This small molecule binds to this protein.
Small molecule (SMILES): c1ccc(Cn2cnc3ncccc32)cc1

Sequence of chain 12.A:
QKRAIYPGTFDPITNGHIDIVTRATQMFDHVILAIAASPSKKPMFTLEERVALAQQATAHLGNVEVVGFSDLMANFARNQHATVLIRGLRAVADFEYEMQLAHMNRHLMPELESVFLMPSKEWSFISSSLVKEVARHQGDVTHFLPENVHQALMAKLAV

Binding-site contacts:
Ligand atom C7 contacts residue HIS138 of chain 12.A at 3.7 Å.
Ligand atom C2 contacts residue SER39 of chain 6.A at 4.0 Å.
Ligand atom C5 contacts residue MET74 of chain 6.A at 3.6 Å (hydrophobic).
Ligand atom C11 contacts residue TYR98 of chain 6.A at 4.1 Å (hydrophobic).
Ligand atom N contacts residue GLU134 of chain 12.A at 3.8 Å.
Ligand atom C contacts residue HIS138 of chain 12.A at 4.1 Å.
Ligand atom C4 contacts residue MET74 of chain 6.A at 3.7 Å (hydrophobic).
Ligand atom C11 contacts residue LEU102 of chain 6.A at 4.1 Å (hydrophobic).
Ligand atom C4 contacts residue SO41 of chain 6.E at 3.5 Å.
Ligand atom C10 contacts residue LEU102 of chain 6.A at 3.5 Å (hydrophobic).
Ligand atom C5 contacts residue TYR98 of chain 6.A at 3.8 Å (hydrophobic).
Ligand atom C8 contacts residue MET74 of chain 6.A at 3.9 Å (hydrophobic).
Ligand atom C10 contacts residue GLU134 of chain 12.A at 4.0 Å.
Ligand atom C8 contacts residue LEU73 of chain 6.A at 4.1 Å (hydrophobic).
Ligand atom C contacts residue SO41 of chain 6.G at 3.7 Å.
Ligand atom C6 contacts residue TYR98 of chain 6.A at 3.7 Å (hydrophobic).
Ligand atom C5 contacts residue SO41 of chain 6.E at 3.9 Å.
Ligand atom N contacts residue MET74 of chain 6.A at 4.0 Å.
Ligand atom C2 contacts residue ALA37 of chain 6.A at 3.4 Å (hydrophobic).
Ligand atom N1 contacts residue LEU73 of chain 6.A at 3.6 Å.
Ligand atom C11 contacts residue GLU134 of chain 12.A at 3.5 Å.
Ligand atom C2 contacts residue MET74 of chain 6.A at 3.9 Å (hydrophobic).
Ligand atom C6 contacts residue MET74 of chain 6.A at 3.7 Å (hydrophobic).
Ligand atom C12 contacts residue MET74 of chain 6.A at 3.9 Å (hydrophobic).
Ligand atom C9 contacts residue VAL135 of chain 12.A at 3.8 Å (hydrophobic).
Ligand atom C10 contacts residue LEU131 of chain 12.A at 4.1 Å (hydrophobic).
Ligand atom N contacts residue HIS138 of chain 12.A at 3.9 Å.
Ligand atom C contacts residue GLU134 of chain 12.A at 3.4 Å.
Ligand atom C12 contacts residue GLU134 of chain 12.A at 4.1 Å.
Ligand atom N1 contacts residue ASP72 of chain 6.A at 4.0 Å.
Ligand atom C1 contacts residue MET74 of chain 6.A at 3.8 Å (hydrophobic).
Ligand atom N1 contacts residue MET74 of chain 6.A at 2.9 Å (h-bond).
Ligand atom C7 contacts residue ASP72 of chain 6.A at 3.9 Å.
Ligand atom C7 contacts residue MET74 of chain 6.A at 3.7 Å (hydrophobic).
Ligand atom C4 contacts residue ARG88 of chain 6.A at 3.9 Å.
Ligand atom C9 contacts residue LEU102 of chain 6.A at 3.7 Å (hydrophobic).
Ligand atom C3 contacts residue SO41 of chain 6.E at 4.1 Å.
Ligand atom N2 contacts residue LEU73 of chain 6.A at 3.6 Å.
Ligand atom C3 contacts residue MET74 of chain 6.A at 3.8 Å (hydrophobic).
Ligand atom C3 contacts residue ALA37 of chain 6.A at 3.5 Å (hydrophobic).

Sequence of chain 6.A:
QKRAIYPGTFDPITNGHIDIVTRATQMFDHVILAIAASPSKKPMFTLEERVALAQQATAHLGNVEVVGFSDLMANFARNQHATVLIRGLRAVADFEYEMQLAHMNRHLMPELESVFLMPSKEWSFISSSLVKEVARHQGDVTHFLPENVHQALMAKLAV